Sequence of chain 1.A:
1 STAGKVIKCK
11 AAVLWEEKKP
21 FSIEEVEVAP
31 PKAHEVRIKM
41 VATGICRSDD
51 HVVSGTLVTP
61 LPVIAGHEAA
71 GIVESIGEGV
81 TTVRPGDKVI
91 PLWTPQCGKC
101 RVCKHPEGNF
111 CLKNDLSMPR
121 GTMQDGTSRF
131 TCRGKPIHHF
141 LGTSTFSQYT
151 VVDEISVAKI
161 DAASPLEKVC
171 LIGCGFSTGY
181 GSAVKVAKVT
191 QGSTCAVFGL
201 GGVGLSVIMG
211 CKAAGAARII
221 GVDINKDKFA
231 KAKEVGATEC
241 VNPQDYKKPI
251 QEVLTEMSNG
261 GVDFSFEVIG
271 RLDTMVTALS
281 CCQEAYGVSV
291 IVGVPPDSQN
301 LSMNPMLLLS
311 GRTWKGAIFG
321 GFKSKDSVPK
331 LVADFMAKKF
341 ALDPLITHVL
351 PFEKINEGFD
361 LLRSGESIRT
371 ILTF

Sequence of chain 1.B:
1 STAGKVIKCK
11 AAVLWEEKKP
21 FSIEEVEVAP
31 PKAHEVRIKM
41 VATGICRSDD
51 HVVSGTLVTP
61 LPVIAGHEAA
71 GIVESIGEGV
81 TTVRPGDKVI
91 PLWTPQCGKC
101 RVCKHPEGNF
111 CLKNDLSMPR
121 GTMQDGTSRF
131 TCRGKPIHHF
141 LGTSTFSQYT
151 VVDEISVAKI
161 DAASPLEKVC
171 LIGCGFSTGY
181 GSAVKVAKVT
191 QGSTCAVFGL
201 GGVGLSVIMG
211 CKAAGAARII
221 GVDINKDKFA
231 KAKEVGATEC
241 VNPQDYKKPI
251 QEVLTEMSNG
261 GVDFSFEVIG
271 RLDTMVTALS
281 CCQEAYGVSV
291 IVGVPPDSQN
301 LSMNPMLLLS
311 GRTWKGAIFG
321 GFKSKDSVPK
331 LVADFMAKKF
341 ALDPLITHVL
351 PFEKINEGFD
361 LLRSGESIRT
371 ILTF

Binding-site contacts:
Ligand atom F3 contacts residue ILE318 of chain 1.A at 3.6 Å.
Ligand atom C7 contacts residue NAJ1 of chain 1.E at 3.3 Å.
Ligand atom C6 contacts residue SER48 of chain 1.A at 3.5 Å.
Ligand atom F6 contacts residue SER48 of chain 1.A at 3.2 Å.
Ligand atom F6 contacts residue LEU141 of chain 1.A at 3.3 Å.
Ligand atom C7 contacts residue TRP93 of chain 1.A at 3.4 Å (hydrophobic).
Ligand atom F2 contacts residue ILE318 of chain 1.A at 3.7 Å.
Ligand atom F4 contacts residue LEU57 of chain 1.A at 3.2 Å.
Ligand atom F6 contacts residue HIS67 of chain 1.A at 3.3 Å.
Ligand atom C7 contacts residue SER48 of chain 1.A at 3.4 Å.
Ligand atom O1 contacts residue NAJ1 of chain 1.E at 3.0 Å.
Ligand atom F2 contacts residue VAL294 of chain 1.A at 3.8 Å.
Ligand atom C7 contacts residue HIS67 of chain 1.A at 3.5 Å.
Ligand atom F3 contacts residue LEU116 of chain 1.A at 3.4 Å.
Ligand atom C1 contacts residue SER48 of chain 1.A at 3.3 Å.
Ligand atom F3 contacts residue VAL294 of chain 1.A at 3.5 Å.
Ligand atom F5 contacts residue LEU57 of chain 1.A at 3.2 Å.
Ligand atom C7 contacts residue CYS174 of chain 1.A at 3.7 Å (hydrophobic).
Ligand atom O1 contacts residue SER48 of chain 1.A at 2.5 Å (h-bond).
Ligand atom C7 contacts residue ZN1 of chain 1.C at 2.9 Å.
Ligand atom O1 contacts residue CYS174 of chain 1.A at 3.4 Å (h-bond).
Ligand atom O1 contacts residue HIS67 of chain 1.A at 3.0 Å (h-bond).
Ligand atom C1 contacts residue TRP93 of chain 1.A at 3.7 Å (hydrophobic).
Ligand atom O1 contacts residue ZN1 of chain 1.C at 1.9 Å.
Ligand atom O1 contacts residue CYS46 of chain 1.A at 3.4 Å (h-bond).
Ligand atom F2 contacts residue TRP93 of chain 1.A at 3.6 Å.
Ligand atom C5 contacts residue LEU57 of chain 1.A at 3.6 Å (hydrophobic).
Ligand atom F5 contacts residue LEU141 of chain 1.A at 3.4 Å.
Ligand atom C4 contacts residue LEU57 of chain 1.A at 3.8 Å (hydrophobic).
Ligand atom C6 contacts residue LEU141 of chain 1.A at 3.7 Å (hydrophobic).
Ligand atom F2 contacts residue NAJ1 of chain 1.E at 2.9 Å.
Ligand atom C2 contacts residue TRP93 of chain 1.A at 3.9 Å (hydrophobic).
Ligand atom F4 contacts residue LEU116 of chain 1.A at 3.4 Å.
Ligand atom C5 contacts residue LEU141 of chain 1.A at 3.8 Å (hydrophobic).
Ligand atom C3 contacts residue LEU116 of chain 1.A at 3.5 Å (hydrophobic).
Ligand atom C4 contacts residue LEU116 of chain 1.A at 3.5 Å (hydrophobic).
Ligand atom C2 contacts residue VAL294 of chain 1.A at 3.7 Å (hydrophobic).
Ligand atom C3 contacts residue VAL294 of chain 1.A at 3.5 Å (hydrophobic).
Ligand atom F3 contacts residue LEU309 of chain 1.B at 3.6 Å.
Ligand atom F5 contacts residue PHE140 of chain 1.A at 3.3 Å.

This small molecule binds to this protein.
Small molecule (SMILES): OCc1c(F)c(F)c(F)c(F)c1F